Sequence of chain 1.A:
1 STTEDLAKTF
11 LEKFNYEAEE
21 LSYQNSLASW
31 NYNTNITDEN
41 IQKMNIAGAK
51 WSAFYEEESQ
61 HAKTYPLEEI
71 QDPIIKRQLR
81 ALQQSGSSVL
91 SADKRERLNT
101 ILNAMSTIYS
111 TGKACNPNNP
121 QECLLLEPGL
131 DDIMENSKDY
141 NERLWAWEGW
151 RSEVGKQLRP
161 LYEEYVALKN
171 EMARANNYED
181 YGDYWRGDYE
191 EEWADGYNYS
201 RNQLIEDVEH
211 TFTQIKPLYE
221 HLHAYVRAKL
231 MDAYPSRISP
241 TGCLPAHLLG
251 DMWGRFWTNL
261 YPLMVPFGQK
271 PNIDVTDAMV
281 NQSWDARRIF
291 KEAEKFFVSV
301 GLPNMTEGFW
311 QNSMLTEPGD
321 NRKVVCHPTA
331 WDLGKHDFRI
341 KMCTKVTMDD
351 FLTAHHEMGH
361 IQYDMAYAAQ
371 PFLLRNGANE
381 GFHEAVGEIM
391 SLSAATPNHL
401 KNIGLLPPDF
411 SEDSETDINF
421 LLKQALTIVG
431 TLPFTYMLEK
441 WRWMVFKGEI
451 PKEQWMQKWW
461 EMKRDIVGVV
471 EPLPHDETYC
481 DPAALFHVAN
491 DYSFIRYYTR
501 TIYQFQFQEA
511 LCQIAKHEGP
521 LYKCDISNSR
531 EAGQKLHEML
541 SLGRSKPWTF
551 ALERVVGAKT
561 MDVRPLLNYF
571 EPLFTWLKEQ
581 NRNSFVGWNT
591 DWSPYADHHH

The protein below binds the small molecule below.
Small molecule (SMILES): CC(=O)N[C@@H]1[C@@H](O)[C@H](O)[C@@H](CO)O[C@H]1O

Binding-site contacts:
Ligand atom C6 contacts residue GLU39 of chain 1.A at 4.3 Å.
Ligand atom C1 contacts residue THR37 of chain 1.A at 4.4 Å.
Ligand atom O5 contacts residue ASN40 of chain 1.A at 3.7 Å.
Ligand atom C1 contacts residue ASN40 of chain 1.A at 4.3 Å.
Ligand atom C6 contacts residue THR37 of chain 1.A at 4.0 Å.
Ligand atom O5 contacts residue THR37 of chain 1.A at 3.6 Å.
Ligand atom C1 contacts residue ASN35 of chain 1.A at 1.4 Å.
Ligand atom C4 contacts residue ASN35 of chain 1.A at 4.2 Å.
Ligand atom C3 contacts residue ASN35 of chain 1.A at 3.8 Å.
Ligand atom C8 contacts residue ARG322 of chain 1.A at 4.0 Å.
Ligand atom O7 contacts residue ASN35 of chain 1.A at 3.5 Å (h-bond).
Ligand atom O6 contacts residue THR37 of chain 1.A at 3.4 Å (h-bond).
Ligand atom N2 contacts residue ASN35 of chain 1.A at 2.9 Å (h-bond).
Ligand atom O6 contacts residue GLU39 of chain 1.A at 3.7 Å.
Ligand atom C5 contacts residue ASN35 of chain 1.A at 3.6 Å.
Ligand atom C5 contacts residue THR37 of chain 1.A at 4.2 Å.
Ligand atom C7 contacts residue ASN35 of chain 1.A at 3.4 Å.
Ligand atom O5 contacts residue ASN35 of chain 1.A at 2.3 Å (h-bond).
Ligand atom C2 contacts residue ASN35 of chain 1.A at 2.4 Å.
Ligand atom O6 contacts residue ASN40 of chain 1.A at 3.8 Å.